Sequence of chain 1.D:
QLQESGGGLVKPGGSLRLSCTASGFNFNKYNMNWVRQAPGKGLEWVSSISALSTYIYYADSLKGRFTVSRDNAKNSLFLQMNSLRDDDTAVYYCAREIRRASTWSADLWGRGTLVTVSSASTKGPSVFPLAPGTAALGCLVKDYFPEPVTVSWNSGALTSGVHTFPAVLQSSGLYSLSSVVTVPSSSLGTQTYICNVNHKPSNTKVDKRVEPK

Sequence of chain 1.C:
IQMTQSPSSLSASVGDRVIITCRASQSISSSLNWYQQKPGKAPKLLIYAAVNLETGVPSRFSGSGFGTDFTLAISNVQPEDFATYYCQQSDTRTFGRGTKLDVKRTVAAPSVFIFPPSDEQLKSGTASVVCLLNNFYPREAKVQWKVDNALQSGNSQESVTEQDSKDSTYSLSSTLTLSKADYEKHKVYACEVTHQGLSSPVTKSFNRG

Sequence of chain 1.H:
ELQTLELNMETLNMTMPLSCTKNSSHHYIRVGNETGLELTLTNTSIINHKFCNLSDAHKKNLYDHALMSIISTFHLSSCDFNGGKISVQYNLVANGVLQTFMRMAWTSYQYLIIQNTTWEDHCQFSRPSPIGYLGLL

Binding-site contacts:
Ligand atom C8 contacts residue ASN98 of chain 1.H at 3.7 Å.
Ligand atom C7 contacts residue ASN98 of chain 1.H at 3.4 Å.
Ligand atom O3 contacts residue TYR32 of chain 1.D at 2.6 Å (h-bond).
Ligand atom O7 contacts residue ILE100 of chain 1.D at 3.9 Å.
Ligand atom N2 contacts residue GLU99 of chain 1.H at 3.3 Å (salt-bridge).
Ligand atom C8 contacts residue LYS31 of chain 1.D at 3.7 Å.
Ligand atom C2 contacts residue GLU99 of chain 1.H at 3.9 Å.
Ligand atom O7 contacts residue ASN98 of chain 1.H at 3.5 Å (h-bond).
Ligand atom C3 contacts residue TYR32 of chain 1.D at 3.9 Å (hydrophobic).
Ligand atom C6 contacts residue ASP109 of chain 1.D at 4.2 Å.
Ligand atom O7 contacts residue TYR32 of chain 1.D at 3.7 Å.
Ligand atom O5 contacts residue THR55 of chain 1.C at 3.6 Å.
Ligand atom C1 contacts residue ASN98 of chain 1.H at 1.4 Å.
Ligand atom O5 contacts residue ASN98 of chain 1.H at 2.4 Å (h-bond).
Ligand atom O6 contacts residue ARG98 of chain 1.D at 3.6 Å (salt-bridge).
Ligand atom O6 contacts residue THR55 of chain 1.C at 3.2 Å (h-bond).
Ligand atom C5 contacts residue THR55 of chain 1.C at 4.1 Å.
Ligand atom C2 contacts residue THR55 of chain 1.C at 4.2 Å.
Ligand atom C6 contacts residue THR55 of chain 1.C at 4.3 Å.
Ligand atom C7 contacts residue TYR32 of chain 1.D at 3.7 Å (hydrophobic).
Ligand atom O3 contacts residue THR55 of chain 1.C at 4.5 Å.
Ligand atom C8 contacts residue GLU99 of chain 1.H at 3.6 Å.
Ligand atom C6 contacts residue GLU54 of chain 1.C at 3.7 Å.
Ligand atom N2 contacts residue TYR32 of chain 1.D at 4.1 Å.
Ligand atom C8 contacts residue TYR32 of chain 1.D at 3.9 Å (hydrophobic).
Ligand atom C5 contacts residue ASN98 of chain 1.H at 3.6 Å.
Ligand atom C3 contacts residue GLU99 of chain 1.H at 3.8 Å.
Ligand atom O2 contacts residue THR55 of chain 1.C at 4.3 Å.
Ligand atom C4 contacts residue ASN98 of chain 1.H at 4.3 Å.
Ligand atom C3 contacts residue ASN98 of chain 1.H at 3.8 Å.
Ligand atom C1 contacts residue GLU99 of chain 1.H at 4.0 Å.
Ligand atom C2 contacts residue TYR32 of chain 1.D at 4.5 Å (hydrophobic).
Ligand atom C6 contacts residue ARG98 of chain 1.D at 4.4 Å.
Ligand atom C7 contacts residue GLU99 of chain 1.H at 4.2 Å.
Ligand atom N2 contacts residue ASN98 of chain 1.H at 2.9 Å (h-bond).
Ligand atom C2 contacts residue ASN98 of chain 1.H at 2.5 Å.
Ligand atom O6 contacts residue GLU54 of chain 1.C at 2.6 Å (salt-bridge).

A small-molecule ligand and the protein it binds are described below.
Small molecule (SMILES): CC(=O)N[C@H]1[C@H](O[C@H]2[C@H](O)[C@@H](NC(C)=O)CO[C@@H]2CO)O[C@H](CO)[C@@H](O[C@@H]2O[C@H](CO)[C@@H](O)[C@H](O[C@H]3O[C@H](CO)[C@@H](O)[C@H](O)[C@@H]3O)[C@@H]2O)[C@@H]1O